Binding-site contacts:
Ligand atom C6 contacts residue ASN305 of chain 1.B at 3.8 Å.
Ligand atom N2 contacts residue ASN305 of chain 1.B at 3.2 Å (h-bond).
Ligand atom O6 contacts residue ASN305 of chain 1.B at 3.1 Å (h-bond).
Ligand atom C7 contacts residue SER266 of chain 1.B at 4.3 Å.
Ligand atom C8 contacts residue TYR302 of chain 1.B at 3.7 Å (hydrophobic).
Ligand atom C3 contacts residue ASN305 of chain 1.B at 4.4 Å.
Ligand atom C7 contacts residue ASN267 of chain 1.B at 3.4 Å.
Ligand atom C5 contacts residue ASN267 of chain 1.B at 3.6 Å.
Ligand atom C6 contacts residue GLN348 of chain 1.B at 3.3 Å.
Ligand atom C6 contacts residue TYR302 of chain 1.B at 3.7 Å (hydrophobic).
Ligand atom C2 contacts residue ASN305 of chain 1.B at 4.3 Å.
Ligand atom O7 contacts residue SER266 of chain 1.B at 4.2 Å.
Ligand atom O7 contacts residue LYS265 of chain 1.B at 4.3 Å.
Ligand atom C1 contacts residue ASN267 of chain 1.B at 1.4 Å.
Ligand atom C5 contacts residue TYR302 of chain 1.B at 3.6 Å (hydrophobic).
Ligand atom C8 contacts residue SER266 of chain 1.B at 3.6 Å.
Ligand atom C5 contacts residue GLN348 of chain 1.B at 4.0 Å.
Ligand atom C1 contacts residue TYR302 of chain 1.B at 4.1 Å (hydrophobic).
Ligand atom C3 contacts residue ASN267 of chain 1.B at 3.8 Å.
Ligand atom O7 contacts residue TYR302 of chain 1.B at 4.5 Å.
Ligand atom C7 contacts residue TYR302 of chain 1.B at 4.3 Å (hydrophobic).
Ligand atom O5 contacts residue GLN348 of chain 1.B at 3.4 Å (h-bond).
Ligand atom C8 contacts residue LEU264 of chain 1.B at 3.8 Å (hydrophobic).
Ligand atom C8 contacts residue THR307 of chain 1.B at 3.7 Å.
Ligand atom C8 contacts residue ASN305 of chain 1.B at 3.4 Å.
Ligand atom C8 contacts residue LYS265 of chain 1.B at 3.5 Å.
Ligand atom C2 contacts residue ASN267 of chain 1.B at 2.5 Å.
Ligand atom O5 contacts residue TYR302 of chain 1.B at 3.8 Å.
Ligand atom C8 contacts residue ARG306 of chain 1.B at 4.3 Å.
Ligand atom C4 contacts residue ASN267 of chain 1.B at 4.1 Å.
Ligand atom O5 contacts residue ASN267 of chain 1.B at 2.3 Å (h-bond).
Ligand atom O6 contacts residue GLN348 of chain 1.B at 2.7 Å (h-bond).
Ligand atom C7 contacts residue LYS265 of chain 1.B at 4.5 Å.
Ligand atom N2 contacts residue ASN267 of chain 1.B at 3.0 Å (h-bond).
Ligand atom O7 contacts residue ASN267 of chain 1.B at 3.4 Å (h-bond).
Ligand atom C7 contacts residue ASN305 of chain 1.B at 3.8 Å.

Sequence of chain 1.B:
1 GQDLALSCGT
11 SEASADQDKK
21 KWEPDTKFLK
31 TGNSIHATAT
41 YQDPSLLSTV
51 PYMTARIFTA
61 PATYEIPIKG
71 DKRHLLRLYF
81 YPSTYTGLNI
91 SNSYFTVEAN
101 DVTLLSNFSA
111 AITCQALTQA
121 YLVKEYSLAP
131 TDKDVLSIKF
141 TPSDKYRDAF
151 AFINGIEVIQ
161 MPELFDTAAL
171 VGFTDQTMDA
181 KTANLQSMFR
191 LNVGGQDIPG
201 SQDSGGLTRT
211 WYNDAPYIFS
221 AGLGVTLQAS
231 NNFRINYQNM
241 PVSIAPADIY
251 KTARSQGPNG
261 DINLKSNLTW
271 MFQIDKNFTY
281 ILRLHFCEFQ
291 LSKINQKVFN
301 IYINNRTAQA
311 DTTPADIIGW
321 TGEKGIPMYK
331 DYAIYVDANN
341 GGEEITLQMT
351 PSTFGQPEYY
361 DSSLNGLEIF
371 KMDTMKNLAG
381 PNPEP

This small molecule binds to this protein.
Small molecule (SMILES): CC(=O)N[C@H]1[C@H](O[C@H]2[C@H](O)[C@@H](NC(C)=O)CO[C@@H]2CO)O[C@H](CO)[C@@H](O)[C@@H]1O